Sequence of chain 10.A:
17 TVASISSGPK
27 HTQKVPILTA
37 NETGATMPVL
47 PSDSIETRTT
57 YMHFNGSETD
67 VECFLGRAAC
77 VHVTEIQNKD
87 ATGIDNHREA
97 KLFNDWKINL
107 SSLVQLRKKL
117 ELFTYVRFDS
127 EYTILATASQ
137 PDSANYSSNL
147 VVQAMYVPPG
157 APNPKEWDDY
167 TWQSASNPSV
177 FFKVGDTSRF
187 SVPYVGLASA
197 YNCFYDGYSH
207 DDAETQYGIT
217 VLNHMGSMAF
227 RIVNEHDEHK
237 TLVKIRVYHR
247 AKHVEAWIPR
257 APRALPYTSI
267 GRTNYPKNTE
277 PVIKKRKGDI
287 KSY

Binding-site contacts:
Ligand atom CL1 contacts residue LEU25 of chain 10.C at 3.5 Å.
Ligand atom N2 contacts residue MET221 of chain 10.A at 3.5 Å (h-bond).
Ligand atom C3D contacts residue LEU116 of chain 10.A at 3.6 Å (hydrophobic).
Ligand atom C4A contacts residue VAL176 of chain 10.A at 3.7 Å (hydrophobic).
Ligand atom C4C contacts residue TYR128 of chain 10.A at 3.5 Å (hydrophobic).
Ligand atom CL2 contacts residue MET224 of chain 10.A at 2.9 Å.
Ligand atom C4B contacts residue PHE186 of chain 10.A at 3.4 Å (hydrophobic).
Ligand atom O1D contacts residue SER107 of chain 10.A at 3.2 Å.
Ligand atom C5A contacts residue VAL176 of chain 10.A at 3.2 Å (hydrophobic).
Ligand atom C6B contacts residue TYR152 of chain 10.A at 3.8 Å (hydrophobic).
Ligand atom O1B contacts residue TYR152 of chain 10.A at 3.8 Å.
Ligand atom C2B contacts residue MET224 of chain 10.A at 3.6 Å (hydrophobic).
Ligand atom C31 contacts residue LEU106 of chain 10.A at 3.8 Å (hydrophobic).
Ligand atom C5 contacts residue LEU106 of chain 10.A at 3.5 Å (hydrophobic).
Ligand atom C3B contacts residue PHE186 of chain 10.A at 3.7 Å (hydrophobic).
Ligand atom C5B contacts residue TYR152 of chain 10.A at 3.8 Å (hydrophobic).
Ligand atom N3A contacts residue PRO174 of chain 10.A at 3.6 Å (h-bond).
Ligand atom C5A contacts residue ALA150 of chain 10.A at 3.2 Å (hydrophobic).
Ligand atom C5A contacts residue PHE186 of chain 10.A at 3.5 Å (hydrophobic).
Ligand atom C3B contacts residue MET224 of chain 10.A at 3.4 Å (hydrophobic).
Ligand atom O1 contacts residue MET221 of chain 10.A at 3.1 Å (h-bond).
Ligand atom C31 contacts residue ASN219 of chain 10.A at 3.8 Å.
Ligand atom C6B contacts residue VAL188 of chain 10.A at 3.8 Å (hydrophobic).
Ligand atom C3 contacts residue LEU106 of chain 10.A at 3.4 Å (hydrophobic).
Ligand atom C2D contacts residue SER107 of chain 10.A at 3.8 Å.
Ligand atom C5C contacts residue VAL188 of chain 10.A at 2.9 Å (hydrophobic).
Ligand atom N3A contacts residue ALA24 of chain 10.C at 3.6 Å.
Ligand atom C4 contacts residue LEU106 of chain 10.A at 2.5 Å (hydrophobic).
Ligand atom C1B contacts residue TYR152 of chain 10.A at 3.8 Å (hydrophobic).
Ligand atom O1A contacts residue ALA150 of chain 10.A at 3.8 Å.
Ligand atom C4A contacts residue SER175 of chain 10.A at 3.8 Å.
Ligand atom O1A contacts residue PHE186 of chain 10.A at 2.9 Å.
Ligand atom C4A contacts residue PRO174 of chain 10.A at 3.3 Å (hydrophobic).
Ligand atom C3C contacts residue ILE104 of chain 10.A at 3.6 Å (hydrophobic).
Ligand atom C1C contacts residue TYR128 of chain 10.A at 3.5 Å (hydrophobic).
Ligand atom C1B contacts residue VAL188 of chain 10.A at 3.8 Å (hydrophobic).
Ligand atom CL2 contacts residue ILE104 of chain 10.A at 3.1 Å.
Ligand atom CL1 contacts residue VAL188 of chain 10.A at 3.5 Å.
Ligand atom N2 contacts residue ASN219 of chain 10.A at 3.4 Å (h-bond).
Ligand atom C2A contacts residue PHE186 of chain 10.A at 3.3 Å (hydrophobic).

Sequence of chain 6.C:
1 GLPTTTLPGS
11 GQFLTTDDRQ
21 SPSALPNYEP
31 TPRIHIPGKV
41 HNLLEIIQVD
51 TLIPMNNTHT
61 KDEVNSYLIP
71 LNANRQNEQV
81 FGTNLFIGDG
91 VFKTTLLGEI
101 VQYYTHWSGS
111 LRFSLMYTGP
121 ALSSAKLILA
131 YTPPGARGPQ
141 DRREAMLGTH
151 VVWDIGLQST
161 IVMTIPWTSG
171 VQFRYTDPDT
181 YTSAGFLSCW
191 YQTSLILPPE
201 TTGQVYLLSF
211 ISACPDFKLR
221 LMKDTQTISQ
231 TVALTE

Sequence of chain 10.C:
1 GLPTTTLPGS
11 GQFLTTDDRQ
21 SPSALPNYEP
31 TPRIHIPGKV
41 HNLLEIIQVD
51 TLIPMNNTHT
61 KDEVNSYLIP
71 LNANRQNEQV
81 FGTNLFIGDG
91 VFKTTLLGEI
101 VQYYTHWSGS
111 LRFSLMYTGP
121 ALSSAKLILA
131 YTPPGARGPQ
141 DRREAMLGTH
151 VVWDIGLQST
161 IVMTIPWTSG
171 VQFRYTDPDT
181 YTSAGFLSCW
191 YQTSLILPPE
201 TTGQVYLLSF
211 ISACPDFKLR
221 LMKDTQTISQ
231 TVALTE

A small-molecule ligand and the protein it binds are described below.
Small molecule (SMILES): OCCOCOCc1cc(CCCCCOc2c(Cl)cc(C3=NCCO3)cc2Cl)on1